Binding-site contacts:
Ligand atom C2 contacts residue PRO419 of chain 1.M at 4.4 Å (hydrophobic).
Ligand atom N6 contacts residue SER632 of chain 1.M at 3.9 Å.
Ligand atom C5 contacts residue PRO419 of chain 1.M at 4.2 Å (hydrophobic).
Ligand atom C8 contacts residue PRO419 of chain 1.M at 4.3 Å (hydrophobic).
Ligand atom N3 contacts residue PRO419 of chain 1.M at 4.3 Å.
Ligand atom N6 contacts residue PRO631 of chain 1.M at 3.9 Å.
Ligand atom C5 contacts residue SER632 of chain 1.M at 4.3 Å.
Ligand atom N6 contacts residue PRO633 of chain 1.M at 4.1 Å.
Ligand atom N1 contacts residue ILE622 of chain 1.M at 4.4 Å.
Ligand atom N1 contacts residue GLY639 of chain 1.M at 2.9 Å (h-bond).
Ligand atom O4' contacts residue PRO631 of chain 1.M at 3.8 Å.
Ligand atom O5' contacts residue PHE629 of chain 1.M at 4.2 Å.
Ligand atom N7 contacts residue HIS630 of chain 1.M at 4.1 Å.
Ligand atom N9 contacts residue PRO419 of chain 1.M at 4.2 Å.
Ligand atom C1' contacts residue HIS630 of chain 1.M at 4.0 Å.
Ligand atom N6 contacts residue VAL418 of chain 1.M at 3.6 Å.
Ligand atom C2 contacts residue GLY639 of chain 1.M at 3.7 Å.
Ligand atom O2P contacts residue PHE629 of chain 1.M at 4.0 Å.
Ligand atom O2P contacts residue PRO631 of chain 1.M at 3.8 Å.
Ligand atom C4 contacts residue PRO419 of chain 1.M at 4.2 Å (hydrophobic).
Ligand atom O2P contacts residue HIS628 of chain 1.M at 4.3 Å.
Ligand atom N6 contacts residue PHE638 of chain 1.M at 3.8 Å.
Ligand atom O5' contacts residue PRO631 of chain 1.M at 4.1 Å.
Ligand atom N9 contacts residue HIS630 of chain 1.M at 4.2 Å.
Ligand atom C6 contacts residue SER632 of chain 1.M at 4.3 Å.
Ligand atom N6 contacts residue GLY639 of chain 1.M at 2.8 Å (h-bond).
Ligand atom C6 contacts residue PRO631 of chain 1.M at 4.0 Å (hydrophobic).
Ligand atom N6 contacts residue GLY637 of chain 1.M at 4.1 Å.
Ligand atom C6 contacts residue GLY639 of chain 1.M at 3.7 Å.
Ligand atom C6 contacts residue PRO419 of chain 1.M at 4.4 Å (hydrophobic).
Ligand atom N7 contacts residue ASP609 of chain 1.M at 4.5 Å.
Ligand atom C2' contacts residue PRO419 of chain 1.M at 4.0 Å (hydrophobic).
Ligand atom C5 contacts residue PRO631 of chain 1.M at 4.4 Å (hydrophobic).
Ligand atom N1 contacts residue PRO631 of chain 1.M at 4.2 Å.
Ligand atom C6 contacts residue VAL418 of chain 1.M at 3.8 Å (hydrophobic).
Ligand atom O4' contacts residue HIS630 of chain 1.M at 4.4 Å.
Ligand atom N1 contacts residue VAL418 of chain 1.M at 3.8 Å.
Ligand atom C8 contacts residue HIS630 of chain 1.M at 3.4 Å.
Ligand atom N7 contacts residue SER632 of chain 1.M at 3.8 Å.
Ligand atom N7 contacts residue PRO419 of chain 1.M at 4.4 Å.

This protein binds this small molecule.
Small molecule (SMILES): Nc1ncnc2c1ncn2[C@H]1C[C@H](O)[C@@H](COP(=O)(O)O)O1

Sequence of chain 1.M:
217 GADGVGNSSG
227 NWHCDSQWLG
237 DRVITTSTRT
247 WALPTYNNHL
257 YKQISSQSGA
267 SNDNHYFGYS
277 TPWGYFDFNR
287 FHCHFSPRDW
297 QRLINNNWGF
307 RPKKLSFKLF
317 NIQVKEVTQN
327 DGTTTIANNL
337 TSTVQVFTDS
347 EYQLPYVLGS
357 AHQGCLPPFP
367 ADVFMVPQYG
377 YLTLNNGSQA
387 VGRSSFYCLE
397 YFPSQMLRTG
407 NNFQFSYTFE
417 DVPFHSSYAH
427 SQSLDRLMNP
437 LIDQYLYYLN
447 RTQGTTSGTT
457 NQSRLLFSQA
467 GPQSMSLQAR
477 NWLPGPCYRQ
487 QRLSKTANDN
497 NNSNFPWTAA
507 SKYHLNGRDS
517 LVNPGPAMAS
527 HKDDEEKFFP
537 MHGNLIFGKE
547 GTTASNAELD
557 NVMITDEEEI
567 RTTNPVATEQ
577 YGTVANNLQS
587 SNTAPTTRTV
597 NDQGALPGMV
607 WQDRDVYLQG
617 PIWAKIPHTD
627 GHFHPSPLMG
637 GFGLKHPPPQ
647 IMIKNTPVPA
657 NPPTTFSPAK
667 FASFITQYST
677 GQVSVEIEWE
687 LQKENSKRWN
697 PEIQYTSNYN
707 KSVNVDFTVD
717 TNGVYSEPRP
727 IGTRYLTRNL